Sequence of chain 1.B:
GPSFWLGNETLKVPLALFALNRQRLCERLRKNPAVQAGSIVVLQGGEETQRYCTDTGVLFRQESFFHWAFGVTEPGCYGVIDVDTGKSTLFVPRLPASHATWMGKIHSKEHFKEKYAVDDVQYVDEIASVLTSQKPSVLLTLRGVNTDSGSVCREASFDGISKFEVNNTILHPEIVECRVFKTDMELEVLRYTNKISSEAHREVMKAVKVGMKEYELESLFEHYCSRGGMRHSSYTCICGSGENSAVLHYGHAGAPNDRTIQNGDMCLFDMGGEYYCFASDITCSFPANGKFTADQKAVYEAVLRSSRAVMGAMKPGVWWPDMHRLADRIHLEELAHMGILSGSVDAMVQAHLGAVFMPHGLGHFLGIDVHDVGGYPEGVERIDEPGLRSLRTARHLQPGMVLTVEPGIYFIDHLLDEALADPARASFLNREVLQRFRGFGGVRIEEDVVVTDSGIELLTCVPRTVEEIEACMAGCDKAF

Binding-site contacts:
Ligand atom CA contacts residue ASP281 of chain 1.B at 4.2 Å.
Ligand atom N contacts residue ASP270 of chain 1.B at 3.7 Å.
Ligand atom O contacts residue GLU406 of chain 1.B at 4.0 Å.
Ligand atom CA contacts residue ASP270 of chain 1.B at 3.3 Å.
Ligand atom O contacts residue HIS364 of chain 1.B at 3.4 Å (h-bond).
Ligand atom C contacts residue HIS249 of chain 1.B at 3.9 Å.
Ligand atom C contacts residue MN1 of chain 1.N at 3.3 Å.
Ligand atom N contacts residue PRO1 of chain 1.R at 3.7 Å.
Ligand atom C contacts residue ASP270 of chain 1.B at 4.1 Å.
Ligand atom O contacts residue OH1 of chain 1.P at 3.0 Å (h-bond).
Ligand atom O contacts residue MN1 of chain 1.O at 3.9 Å.
Ligand atom O contacts residue HIS371 of chain 1.B at 2.8 Å (h-bond).
Ligand atom C contacts residue OH1 of chain 1.P at 2.7 Å.
Ligand atom C contacts residue PRO1 of chain 1.R at 1.4 Å (hydrophobic).
Ligand atom C contacts residue GLU406 of chain 1.B at 4.2 Å.
Ligand atom CA contacts residue MN1 of chain 1.N at 4.0 Å.
Ligand atom N contacts residue MN1 of chain 1.O at 2.9 Å.
Ligand atom N contacts residue TYR235 of chain 1.B at 3.7 Å.
Ligand atom C contacts residue MN1 of chain 1.O at 3.7 Å.
Ligand atom CA contacts residue OH1 of chain 1.P at 3.0 Å.
Ligand atom C contacts residue HIS371 of chain 1.B at 3.7 Å.
Ligand atom O contacts residue MN1 of chain 1.N at 2.6 Å.
Ligand atom CA contacts residue PRO1 of chain 1.R at 2.5 Å (hydrophobic).
Ligand atom CA contacts residue HIS249 of chain 1.B at 4.1 Å.
Ligand atom N contacts residue ASP281 of chain 1.B at 3.2 Å (salt-bridge).
Ligand atom N contacts residue MN1 of chain 1.N at 3.8 Å.
Ligand atom O contacts residue PRO1 of chain 1.R at 2.3 Å (h-bond).
Ligand atom N contacts residue ILE238 of chain 1.B at 4.3 Å.
Ligand atom O contacts residue ASP281 of chain 1.B at 3.5 Å (salt-bridge).
Ligand atom CA contacts residue ILE238 of chain 1.B at 3.8 Å (hydrophobic).
Ligand atom N contacts residue OH1 of chain 1.P at 3.3 Å (h-bond).
Ligand atom CA contacts residue MN1 of chain 1.O at 3.1 Å.
Ligand atom C contacts residue ASP281 of chain 1.B at 4.2 Å.

A small-molecule ligand and the protein it binds are described below.
Small molecule (SMILES): NCC(=O)O